This protein binds this small molecule.
Small molecule (SMILES): CC[C@H](C)[C@H](NC(=O)[C@H](COP(=O)(O)O)NC(=O)CNC(=O)[C@H](C)N)C(=O)N1CCC[C@H]1C(=O)NCC(=O)N[C@@H](C)C(=O)N[C@@H](C)C(=O)N[C@H](C=O)CO

Sequence of chain 2.A:
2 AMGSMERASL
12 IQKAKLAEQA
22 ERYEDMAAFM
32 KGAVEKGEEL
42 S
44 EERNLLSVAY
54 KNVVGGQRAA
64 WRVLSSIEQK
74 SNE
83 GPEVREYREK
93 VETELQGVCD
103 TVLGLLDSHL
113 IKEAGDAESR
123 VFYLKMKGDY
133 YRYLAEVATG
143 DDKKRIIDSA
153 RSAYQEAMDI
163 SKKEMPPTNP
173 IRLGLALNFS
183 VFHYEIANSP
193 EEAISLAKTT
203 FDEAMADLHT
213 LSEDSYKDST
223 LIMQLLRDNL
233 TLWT

Binding-site contacts:
Ligand atom O contacts residue ASN55 of chain 2.A at 2.9 Å (h-bond).
Ligand atom O1P contacts residue ARG61 of chain 2.A at 2.9 Å (salt-bridge).
Ligand atom CA contacts residue LEU234 of chain 2.A at 3.7 Å (hydrophobic).
Ligand atom CB contacts residue ASN55 of chain 2.A at 3.6 Å.
Ligand atom O2P contacts residue ARG61 of chain 2.A at 2.9 Å (salt-bridge).
Ligand atom CD1 contacts residue V4H1 of chain 2.D at 3.7 Å.
Ligand atom C contacts residue GLU19 of chain 2.A at 2.8 Å.
Ligand atom CB contacts residue VAL51 of chain 2.A at 3.5 Å (hydrophobic).
Ligand atom O3P contacts residue TYR135 of chain 2.A at 2.6 Å (h-bond).
Ligand atom O contacts residue LYS54 of chain 2.A at 3.7 Å.
Ligand atom N contacts residue LEU179 of chain 2.A at 3.6 Å.
Ligand atom C contacts residue ASN231 of chain 2.A at 3.7 Å.
Ligand atom N contacts residue GLU19 of chain 2.A at 2.7 Å (salt-bridge).
Ligand atom O contacts residue VAL183 of chain 2.A at 3.6 Å.
Ligand atom O contacts residue VAL51 of chain 2.A at 3.6 Å.
Ligand atom N contacts residue ASN231 of chain 2.A at 2.9 Å (h-bond).
Ligand atom N contacts residue LEU234 of chain 2.A at 3.2 Å.
Ligand atom O contacts residue GLU187 of chain 2.A at 3.3 Å (salt-bridge).
Ligand atom CB contacts residue GLU187 of chain 2.A at 3.1 Å.
Ligand atom O contacts residue LEU48 of chain 2.A at 3.7 Å.
Ligand atom C contacts residue GLU19 of chain 2.A at 3.7 Å.
Ligand atom O1P contacts residue ARG134 of chain 2.A at 2.9 Å (salt-bridge).
Ligand atom N contacts residue VAL51 of chain 2.A at 3.6 Å.
Ligand atom C contacts residue ASN180 of chain 2.A at 3.6 Å.
Ligand atom CB contacts residue TRP235 of chain 2.A at 3.5 Å (hydrophobic).
Ligand atom CB contacts residue ASN180 of chain 2.A at 3.3 Å.
Ligand atom O3P contacts residue ARG134 of chain 2.A at 2.8 Å (salt-bridge).
Ligand atom O contacts residue VAL51 of chain 2.A at 3.5 Å.
Ligand atom P contacts residue ARG61 of chain 2.A at 3.7 Å.
Ligand atom CG1 contacts residue GLY176 of chain 2.A at 3.7 Å.
Ligand atom O contacts residue GLU19 of chain 2.A at 3.2 Å (salt-bridge).
Ligand atom O contacts residue ASN231 of chain 2.A at 3.0 Å (h-bond).
Ligand atom CA contacts residue GLU19 of chain 2.A at 3.2 Å.
Ligand atom N contacts residue ASN180 of chain 2.A at 2.9 Å (h-bond).
Ligand atom C contacts residue ASN55 of chain 2.A at 3.5 Å.
Ligand atom OG contacts residue ASN47 of chain 2.A at 3.7 Å.
Ligand atom CA contacts residue ASN180 of chain 2.A at 3.4 Å.
Ligand atom CA contacts residue ASN231 of chain 2.A at 3.6 Å.
Ligand atom P contacts residue TYR135 of chain 2.A at 3.8 Å.
Ligand atom CA contacts residue ASN55 of chain 2.A at 3.4 Å.